Sequence of chain 2.A:
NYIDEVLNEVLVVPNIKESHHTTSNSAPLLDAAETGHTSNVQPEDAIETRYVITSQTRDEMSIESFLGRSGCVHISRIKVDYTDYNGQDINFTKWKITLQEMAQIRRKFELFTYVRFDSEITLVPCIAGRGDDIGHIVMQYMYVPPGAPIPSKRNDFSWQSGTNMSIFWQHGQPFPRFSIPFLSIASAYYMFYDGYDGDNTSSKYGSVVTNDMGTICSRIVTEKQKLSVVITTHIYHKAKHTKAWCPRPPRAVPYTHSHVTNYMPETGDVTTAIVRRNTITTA

This small molecule binds to this protein.
Small molecule (SMILES): Cc1cc(CCCCCOc2c(Cl)cc(C3=NCCO3)cc2Cl)on1

Binding-site contacts:
Ligand atom N3A contacts residue PHE182 of chain 2.A at 4.0 Å.
Ligand atom C6B contacts residue ILE184 of chain 2.A at 4.1 Å (hydrophobic).
Ligand atom C4C contacts residue MET217 of chain 2.A at 4.2 Å (hydrophobic).
Ligand atom C2C contacts residue MET217 of chain 2.A at 3.7 Å (hydrophobic).
Ligand atom O1A contacts residue ILE220 of chain 2.A at 3.6 Å.
Ligand atom C4B contacts residue ILE125 of chain 2.A at 3.9 Å (hydrophobic).
Ligand atom C31 contacts residue MET195 of chain 2.A at 3.5 Å (hydrophobic).
Ligand atom C5B contacts residue ILE125 of chain 2.A at 3.9 Å (hydrophobic).
Ligand atom C3B contacts residue ILE220 of chain 2.A at 4.2 Å (hydrophobic).
Ligand atom N3A contacts residue LEU127 of chain 2.A at 4.1 Å.
Ligand atom C5A contacts residue MET146 of chain 2.A at 3.7 Å (hydrophobic).
Ligand atom C4A contacts residue ILE220 of chain 2.A at 4.1 Å (hydrophobic).
Ligand atom C5A contacts residue TYR145 of chain 2.A at 3.8 Å (hydrophobic).
Ligand atom C1B contacts residue ILE125 of chain 2.A at 3.1 Å (hydrophobic).
Ligand atom C2A contacts residue ILE220 of chain 2.A at 3.8 Å (hydrophobic).
Ligand atom C31 contacts residue GLN104 of chain 2.A at 3.6 Å.
Ligand atom C2B contacts residue ILE125 of chain 2.A at 3.1 Å (hydrophobic).
Ligand atom C5B contacts residue TYR147 of chain 2.A at 3.9 Å (hydrophobic).
Ligand atom CL2 contacts residue ILE184 of chain 2.A at 3.9 Å.
Ligand atom C4A contacts residue LEU127 of chain 2.A at 4.0 Å (hydrophobic).
Ligand atom C4A contacts residue TYR145 of chain 2.A at 3.3 Å (hydrophobic).
Ligand atom C3B contacts residue ILE125 of chain 2.A at 3.5 Å (hydrophobic).
Ligand atom C2A contacts residue PHE182 of chain 2.A at 4.2 Å (hydrophobic).
Ligand atom O1 contacts residue MET217 of chain 2.A at 4.2 Å.
Ligand atom C4 contacts residue LEU103 of chain 2.A at 3.4 Å (hydrophobic).
Ligand atom C5A contacts residue TYR147 of chain 2.A at 4.1 Å (hydrophobic).
Ligand atom C5 contacts residue LEU103 of chain 2.A at 3.8 Å (hydrophobic).
Ligand atom CL2 contacts residue LEU187 of chain 2.A at 3.9 Å.
Ligand atom CL1 contacts residue ILE125 of chain 2.A at 3.5 Å.
Ligand atom O1A contacts residue TYR147 of chain 2.A at 4.0 Å.
Ligand atom C4B contacts residue ILE220 of chain 2.A at 4.0 Å (hydrophobic).
Ligand atom C1C contacts residue LEU103 of chain 2.A at 4.1 Å (hydrophobic).
Ligand atom CL2 contacts residue TYR147 of chain 2.A at 3.4 Å.
Ligand atom N2 contacts residue ASN215 of chain 2.A at 3.7 Å.
Ligand atom CL1 contacts residue ILE239 of chain 2.A at 3.8 Å.
Ligand atom N2 contacts residue THR102 of chain 2.A at 4.2 Å.
Ligand atom C6B contacts residue ILE125 of chain 2.A at 3.6 Å (hydrophobic).
Ligand atom C3 contacts residue LEU103 of chain 2.A at 4.1 Å (hydrophobic).
Ligand atom C5A contacts residue ILE220 of chain 2.A at 3.9 Å (hydrophobic).
Ligand atom O1B contacts residue ILE125 of chain 2.A at 3.5 Å.